Sequence of chain 1.H:
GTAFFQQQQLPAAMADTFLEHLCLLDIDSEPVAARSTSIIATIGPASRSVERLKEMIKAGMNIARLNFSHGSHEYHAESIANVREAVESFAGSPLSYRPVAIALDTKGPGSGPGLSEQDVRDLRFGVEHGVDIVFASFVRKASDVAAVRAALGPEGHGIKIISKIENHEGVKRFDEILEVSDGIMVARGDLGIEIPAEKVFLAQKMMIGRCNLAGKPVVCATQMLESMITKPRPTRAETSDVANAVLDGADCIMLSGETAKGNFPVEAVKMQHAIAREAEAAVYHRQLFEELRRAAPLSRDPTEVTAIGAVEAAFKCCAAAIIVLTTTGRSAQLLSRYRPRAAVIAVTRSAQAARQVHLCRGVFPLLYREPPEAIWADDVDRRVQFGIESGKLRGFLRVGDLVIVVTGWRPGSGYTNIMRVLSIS

A protein and the small-molecule ligand that binds it are described below.
Small molecule (SMILES): O=C([O-])C(=O)[O-]

Binding-site contacts:
Ligand atom O2 contacts residue MG1 of chain 1.SA at 4.1 Å.
Ligand atom O3 contacts residue GLU188 of chain 1.H at 3.3 Å (salt-bridge).
Ligand atom O1 contacts residue ARG87 of chain 1.H at 4.0 Å.
Ligand atom O4 contacts residue MG1 of chain 1.SA at 2.1 Å.
Ligand atom O3 contacts residue ALA209 of chain 1.H at 4.2 Å.
Ligand atom O4 contacts residue ASP212 of chain 1.H at 2.9 Å (salt-bridge).
Ligand atom O2 contacts residue ASP212 of chain 1.H at 4.0 Å.
Ligand atom O3 contacts residue MG1 of chain 1.SA at 2.2 Å.
Ligand atom O4 contacts residue GLY211 of chain 1.H at 3.7 Å.
Ligand atom C1 contacts residue GLU188 of chain 1.H at 3.9 Å.
Ligand atom C2 contacts residue ARG210 of chain 1.H at 4.4 Å.
Ligand atom O1 contacts residue LYS186 of chain 1.H at 3.8 Å.
Ligand atom C2 contacts residue THR244 of chain 1.H at 3.5 Å.
Ligand atom O4 contacts residue GLU188 of chain 1.H at 3.1 Å (salt-bridge).
Ligand atom O2 contacts residue ARG210 of chain 1.H at 3.4 Å (salt-bridge).
Ligand atom C1 contacts residue MG1 of chain 1.SA at 3.0 Å.
Ligand atom O1 contacts residue ALA209 of chain 1.H at 4.2 Å.
Ligand atom C2 contacts residue MG1 of chain 1.SA at 2.9 Å.
Ligand atom O1 contacts residue MG1 of chain 1.SA at 4.2 Å.
Ligand atom O4 contacts residue ALA209 of chain 1.H at 3.9 Å.
Ligand atom C1 contacts residue THR244 of chain 1.H at 3.9 Å.
Ligand atom C2 contacts residue ASP212 of chain 1.H at 3.9 Å.
Ligand atom C2 contacts residue GLY211 of chain 1.H at 3.8 Å.
Ligand atom O2 contacts residue ALA209 of chain 1.H at 3.2 Å.
Ligand atom C2 contacts residue GLU188 of chain 1.H at 3.7 Å.
Ligand atom O3 contacts residue ASP212 of chain 1.H at 4.1 Å.
Ligand atom C1 contacts residue ALA209 of chain 1.H at 3.8 Å (hydrophobic).
Ligand atom O2 contacts residue THR244 of chain 1.H at 2.5 Å (h-bond).
Ligand atom C2 contacts residue ALA209 of chain 1.H at 3.5 Å (hydrophobic).
Ligand atom O3 contacts residue LYS186 of chain 1.H at 2.7 Å (salt-bridge).
Ligand atom C1 contacts residue LYS186 of chain 1.H at 3.6 Å.
Ligand atom O1 contacts residue MET276 of chain 1.H at 4.0 Å.
Ligand atom O1 contacts residue THR244 of chain 1.H at 3.5 Å (h-bond).
Ligand atom O2 contacts residue GLY211 of chain 1.H at 2.9 Å (h-bond).
Ligand atom O1 contacts residue MET207 of chain 1.H at 4.2 Å.